Sequence of chain 1.B:
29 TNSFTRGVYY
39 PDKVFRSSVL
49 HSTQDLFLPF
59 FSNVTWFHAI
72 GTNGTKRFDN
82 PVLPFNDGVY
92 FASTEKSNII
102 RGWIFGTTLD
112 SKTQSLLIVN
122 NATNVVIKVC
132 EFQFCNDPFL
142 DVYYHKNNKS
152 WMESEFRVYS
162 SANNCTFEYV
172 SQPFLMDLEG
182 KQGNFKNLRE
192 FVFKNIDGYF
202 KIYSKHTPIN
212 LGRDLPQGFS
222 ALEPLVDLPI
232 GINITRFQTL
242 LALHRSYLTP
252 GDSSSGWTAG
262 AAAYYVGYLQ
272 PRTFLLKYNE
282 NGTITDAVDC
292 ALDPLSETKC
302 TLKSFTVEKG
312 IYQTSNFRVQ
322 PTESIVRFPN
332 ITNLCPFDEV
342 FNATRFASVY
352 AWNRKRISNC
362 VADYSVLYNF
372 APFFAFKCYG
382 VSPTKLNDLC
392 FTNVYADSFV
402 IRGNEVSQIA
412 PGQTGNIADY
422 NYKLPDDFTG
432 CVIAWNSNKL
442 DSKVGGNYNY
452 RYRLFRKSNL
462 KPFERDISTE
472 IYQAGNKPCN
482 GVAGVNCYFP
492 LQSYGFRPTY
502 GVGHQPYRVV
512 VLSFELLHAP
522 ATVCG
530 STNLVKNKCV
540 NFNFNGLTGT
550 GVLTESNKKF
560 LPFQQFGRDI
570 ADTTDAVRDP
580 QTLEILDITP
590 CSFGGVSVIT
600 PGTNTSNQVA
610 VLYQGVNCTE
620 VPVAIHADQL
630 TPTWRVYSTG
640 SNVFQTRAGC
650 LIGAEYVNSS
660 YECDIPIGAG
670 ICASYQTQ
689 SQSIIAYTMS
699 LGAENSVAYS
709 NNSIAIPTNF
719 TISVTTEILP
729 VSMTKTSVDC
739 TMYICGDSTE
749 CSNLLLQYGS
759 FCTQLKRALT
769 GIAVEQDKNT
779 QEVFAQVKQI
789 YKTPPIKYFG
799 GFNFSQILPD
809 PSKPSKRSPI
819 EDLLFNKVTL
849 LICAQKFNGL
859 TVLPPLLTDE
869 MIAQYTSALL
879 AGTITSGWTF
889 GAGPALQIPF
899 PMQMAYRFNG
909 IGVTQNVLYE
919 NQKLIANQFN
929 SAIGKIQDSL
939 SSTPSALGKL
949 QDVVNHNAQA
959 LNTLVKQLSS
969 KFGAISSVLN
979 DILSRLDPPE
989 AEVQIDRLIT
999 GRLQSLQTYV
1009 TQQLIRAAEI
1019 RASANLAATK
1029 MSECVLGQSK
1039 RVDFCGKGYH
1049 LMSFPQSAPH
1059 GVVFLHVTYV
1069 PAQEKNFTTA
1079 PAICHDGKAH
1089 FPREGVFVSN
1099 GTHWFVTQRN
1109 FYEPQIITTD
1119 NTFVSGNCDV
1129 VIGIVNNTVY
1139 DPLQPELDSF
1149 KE

A small-molecule ligand and the protein it binds are described below.
Small molecule (SMILES): CC(=O)N[C@@H]1[C@@H](O)[C@H](O)[C@@H](CO)O[C@H]1O

Sequence of chain 1.C:
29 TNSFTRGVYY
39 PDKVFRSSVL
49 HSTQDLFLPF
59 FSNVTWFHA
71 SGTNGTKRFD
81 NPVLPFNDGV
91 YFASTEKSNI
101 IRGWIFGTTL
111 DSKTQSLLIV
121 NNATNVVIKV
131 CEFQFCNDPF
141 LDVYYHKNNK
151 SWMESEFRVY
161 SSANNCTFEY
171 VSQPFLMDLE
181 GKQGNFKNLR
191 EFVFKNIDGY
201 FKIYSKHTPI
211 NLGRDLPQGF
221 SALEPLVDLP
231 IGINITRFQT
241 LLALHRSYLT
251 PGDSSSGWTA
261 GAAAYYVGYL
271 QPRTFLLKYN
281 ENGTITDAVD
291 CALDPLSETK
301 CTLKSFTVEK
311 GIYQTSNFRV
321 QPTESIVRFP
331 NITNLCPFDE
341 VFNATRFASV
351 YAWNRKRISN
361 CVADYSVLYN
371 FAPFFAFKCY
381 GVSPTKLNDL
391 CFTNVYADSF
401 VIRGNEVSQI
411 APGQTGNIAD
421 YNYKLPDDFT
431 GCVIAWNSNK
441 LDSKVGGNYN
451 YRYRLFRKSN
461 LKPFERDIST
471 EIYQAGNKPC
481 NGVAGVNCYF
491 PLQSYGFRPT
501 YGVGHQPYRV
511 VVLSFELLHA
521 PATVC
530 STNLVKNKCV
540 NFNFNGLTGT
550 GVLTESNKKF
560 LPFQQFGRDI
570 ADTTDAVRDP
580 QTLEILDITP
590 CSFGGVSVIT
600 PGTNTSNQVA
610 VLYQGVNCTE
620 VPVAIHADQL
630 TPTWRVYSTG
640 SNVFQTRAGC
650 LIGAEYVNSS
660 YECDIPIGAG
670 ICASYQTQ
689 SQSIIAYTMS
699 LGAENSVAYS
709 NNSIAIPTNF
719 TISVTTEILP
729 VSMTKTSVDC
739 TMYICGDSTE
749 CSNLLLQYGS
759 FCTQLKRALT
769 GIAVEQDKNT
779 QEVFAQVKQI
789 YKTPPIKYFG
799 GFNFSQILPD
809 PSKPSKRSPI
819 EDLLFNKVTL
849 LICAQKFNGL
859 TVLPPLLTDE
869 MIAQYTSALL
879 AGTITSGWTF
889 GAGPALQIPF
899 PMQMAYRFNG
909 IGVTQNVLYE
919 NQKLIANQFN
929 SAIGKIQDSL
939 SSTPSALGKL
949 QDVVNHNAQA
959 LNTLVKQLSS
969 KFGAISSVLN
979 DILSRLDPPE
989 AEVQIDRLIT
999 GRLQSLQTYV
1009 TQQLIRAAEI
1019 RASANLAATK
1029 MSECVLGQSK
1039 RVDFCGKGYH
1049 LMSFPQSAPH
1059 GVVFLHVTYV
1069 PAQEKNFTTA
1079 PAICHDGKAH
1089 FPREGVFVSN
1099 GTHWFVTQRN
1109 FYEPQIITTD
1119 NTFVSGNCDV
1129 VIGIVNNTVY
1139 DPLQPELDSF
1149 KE

Binding-site contacts:
Ligand atom C7 contacts residue GLU281 of chain 1.B at 3.2 Å.
Ligand atom O7 contacts residue GLU281 of chain 1.B at 3.5 Å (salt-bridge).
Ligand atom C5 contacts residue LYS558 of chain 1.C at 3.9 Å.
Ligand atom O5 contacts residue LYS558 of chain 1.C at 3.5 Å.
Ligand atom O7 contacts residue ASN282 of chain 1.B at 2.8 Å (h-bond).
Ligand atom C2 contacts residue ASN282 of chain 1.B at 2.4 Å.
Ligand atom C8 contacts residue GLU281 of chain 1.B at 3.6 Å.
Ligand atom C4 contacts residue ASN282 of chain 1.B at 4.2 Å.
Ligand atom O7 contacts residue ASN280 of chain 1.B at 2.9 Å (h-bond).
Ligand atom C2 contacts residue GLU281 of chain 1.B at 3.6 Å.
Ligand atom C5 contacts residue ASN282 of chain 1.B at 3.7 Å.
Ligand atom C3 contacts residue GLU281 of chain 1.B at 4.1 Å.
Ligand atom C7 contacts residue ASN280 of chain 1.B at 3.4 Å.
Ligand atom C1 contacts residue ASN282 of chain 1.B at 1.4 Å.
Ligand atom N2 contacts residue ASN282 of chain 1.B at 2.9 Å (h-bond).
Ligand atom N2 contacts residue ASN280 of chain 1.B at 4.3 Å.
Ligand atom C1 contacts residue LYS558 of chain 1.C at 4.0 Å.
Ligand atom C7 contacts residue ASN282 of chain 1.B at 3.2 Å.
Ligand atom O6 contacts residue LYS558 of chain 1.C at 4.3 Å.
Ligand atom C8 contacts residue ASN280 of chain 1.B at 3.7 Å.
Ligand atom C1 contacts residue GLU281 of chain 1.B at 3.6 Å.
Ligand atom C3 contacts residue ASN282 of chain 1.B at 3.8 Å.
Ligand atom O5 contacts residue ASN282 of chain 1.B at 2.4 Å (h-bond).
Ligand atom C6 contacts residue LYS558 of chain 1.C at 3.9 Å.
Ligand atom N2 contacts residue GLU281 of chain 1.B at 2.7 Å (salt-bridge).